Sequence of chain 1.A:
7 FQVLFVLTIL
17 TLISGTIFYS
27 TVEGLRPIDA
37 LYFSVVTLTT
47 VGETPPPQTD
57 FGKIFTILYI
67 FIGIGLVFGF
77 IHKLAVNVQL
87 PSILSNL

Binding-site contacts:
Ligand atom CA contacts residue GLY30 of chain 1.A at 3.4 Å.
Ligand atom N contacts residue PRO33 of chain 1.A at 4.3 Å.
Ligand atom CA contacts residue SER26 of chain 1.A at 2.8 Å.
Ligand atom OXT contacts residue SER26 of chain 1.A at 3.9 Å.
Ligand atom N contacts residue GLY30 of chain 1.A at 4.5 Å.
Ligand atom C contacts residue SER26 of chain 1.A at 3.8 Å.
Ligand atom N contacts residue SER26 of chain 1.A at 3.4 Å (h-bond).
Ligand atom N contacts residue LEU31 of chain 1.A at 3.2 Å (h-bond).
Ligand atom O contacts residue GLY30 of chain 1.A at 4.2 Å.
Ligand atom OXT contacts residue GLY30 of chain 1.A at 4.2 Å.
Ligand atom C contacts residue GLY30 of chain 1.A at 4.0 Å.
Ligand atom CA contacts residue LEU31 of chain 1.A at 3.4 Å (hydrophobic).

This protein binds this small molecule.
Small molecule (SMILES): NCC(=O)O